Sequence of chain 1.J:
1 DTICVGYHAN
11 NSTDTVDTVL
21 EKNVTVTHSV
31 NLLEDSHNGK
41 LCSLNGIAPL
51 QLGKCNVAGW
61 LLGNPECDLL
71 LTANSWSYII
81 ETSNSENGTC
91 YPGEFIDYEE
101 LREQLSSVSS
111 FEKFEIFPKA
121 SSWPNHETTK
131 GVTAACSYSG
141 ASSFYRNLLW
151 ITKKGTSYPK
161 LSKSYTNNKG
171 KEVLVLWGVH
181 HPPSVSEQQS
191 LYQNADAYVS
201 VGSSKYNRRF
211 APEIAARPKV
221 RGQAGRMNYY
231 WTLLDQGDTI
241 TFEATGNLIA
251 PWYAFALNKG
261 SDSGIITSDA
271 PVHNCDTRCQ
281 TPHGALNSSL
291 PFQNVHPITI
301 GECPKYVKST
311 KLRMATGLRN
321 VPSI

The small molecule below binds the protein below.
Small molecule (SMILES): CC(=O)N[C@H]1[C@H](O[C@H]2[C@H](O)[C@@H](NC(C)=O)CO[C@@H]2CO[C@@H]2O[C@@H](C)[C@@H](O)[C@@H](O)[C@@H]2O)O[C@H](CO)[C@@H](O)[C@@H]1O

Binding-site contacts:
Ligand atom O7 contacts residue ASN23 of chain 1.J at 3.0 Å (h-bond).
Ligand atom C5 contacts residue ASN23 of chain 1.J at 3.6 Å.
Ligand atom C4 contacts residue ASN23 of chain 1.J at 4.2 Å.
Ligand atom C8 contacts residue LYS22 of chain 1.J at 3.8 Å.
Ligand atom N2 contacts residue LYS22 of chain 1.J at 4.3 Å.
Ligand atom O5 contacts residue ASN23 of chain 1.J at 2.3 Å (h-bond).
Ligand atom C7 contacts residue ASN23 of chain 1.J at 3.2 Å.
Ligand atom C6 contacts residue ASN23 of chain 1.J at 4.0 Å.
Ligand atom C3 contacts residue ASN23 of chain 1.J at 3.8 Å.
Ligand atom C1 contacts residue ASN23 of chain 1.J at 1.4 Å.
Ligand atom N2 contacts residue ASN23 of chain 1.J at 3.0 Å (h-bond).
Ligand atom C7 contacts residue LYS22 of chain 1.J at 4.2 Å.
Ligand atom C5 contacts residue ASN23 of chain 1.J at 3.9 Å.
Ligand atom C6 contacts residue THR15 of chain 1.J at 3.8 Å.
Ligand atom C2 contacts residue ASN23 of chain 1.J at 2.5 Å.